This protein binds this small molecule.
Small molecule (SMILES): CC(C)CCC[C@@H](C)[C@H]1CC[C@H]2[C@@H]3CC=C4C[C@@H](O)CC[C@]4(C)[C@H]3CC[C@]12C

Binding-site contacts:
Ligand atom C24 contacts residue LEU197 of chain 1.A at 4.3 Å (hydrophobic).
Ligand atom C19 contacts residue PHE361 of chain 1.A at 3.7 Å (hydrophobic).
Ligand atom C11 contacts residue PHE364 of chain 1.A at 4.1 Å (hydrophobic).
Ligand atom C12 contacts residue CYS360 of chain 1.A at 4.5 Å (hydrophobic).
Ligand atom C3 contacts residue CYS365 of chain 1.A at 4.4 Å (hydrophobic).
Ligand atom C23 contacts residue PHE192 of chain 1.A at 4.4 Å (hydrophobic).
Ligand atom C21 contacts residue OLC1 of chain 1.V at 4.3 Å.
Ligand atom C11 contacts residue OLC1 of chain 1.V at 3.8 Å.
Ligand atom C23 contacts residue LEU197 of chain 1.A at 4.3 Å (hydrophobic).
Ligand atom C5 contacts residue PHE361 of chain 1.A at 3.8 Å (hydrophobic).
Ligand atom C19 contacts residue CYS360 of chain 1.A at 3.6 Å (hydrophobic).
Ligand atom C4 contacts residue PHE361 of chain 1.A at 3.7 Å (hydrophobic).
Ligand atom C8 contacts residue PHE361 of chain 1.A at 4.2 Å (hydrophobic).
Ligand atom C21 contacts residue PHE193 of chain 1.A at 4.2 Å (hydrophobic).
Ligand atom C25 contacts residue OLA1 of chain 1.P at 3.8 Å.
Ligand atom C12 contacts residue OLC1 of chain 1.V at 4.0 Å.
Ligand atom C2 contacts residue OLC1 of chain 1.V at 4.2 Å.
Ligand atom C18 contacts residue CYS360 of chain 1.A at 3.7 Å (hydrophobic).
Ligand atom C1 contacts residue OLC1 of chain 1.V at 3.9 Å.
Ligand atom C11 contacts residue CYS360 of chain 1.A at 4.1 Å (hydrophobic).
Ligand atom C26 contacts residue OLA1 of chain 1.P at 4.3 Å.
Ligand atom C2 contacts residue PHE364 of chain 1.A at 3.7 Å (hydrophobic).
Ligand atom O1 contacts residue CYS365 of chain 1.A at 3.6 Å.
Ligand atom C2 contacts residue CYS365 of chain 1.A at 4.4 Å (hydrophobic).
Ligand atom C21 contacts residue PHE192 of chain 1.A at 4.0 Å (hydrophobic).
Ligand atom C7 contacts residue PHE361 of chain 1.A at 3.8 Å (hydrophobic).
Ligand atom C19 contacts residue PHE364 of chain 1.A at 4.2 Å (hydrophobic).
Ligand atom C26 contacts residue LEU353 of chain 1.A at 3.9 Å (hydrophobic).
Ligand atom C27 contacts residue OLA1 of chain 1.P at 4.0 Å.
Ligand atom C18 contacts residue ILE357 of chain 1.A at 4.0 Å (hydrophobic).
Ligand atom C25 contacts residue LEU197 of chain 1.A at 4.2 Å (hydrophobic).
Ligand atom C6 contacts residue PHE361 of chain 1.A at 3.6 Å (hydrophobic).
Ligand atom O1 contacts residue PHE364 of chain 1.A at 4.5 Å.
Ligand atom C1 contacts residue PHE364 of chain 1.A at 3.8 Å (hydrophobic).

Sequence of chain 1.A:
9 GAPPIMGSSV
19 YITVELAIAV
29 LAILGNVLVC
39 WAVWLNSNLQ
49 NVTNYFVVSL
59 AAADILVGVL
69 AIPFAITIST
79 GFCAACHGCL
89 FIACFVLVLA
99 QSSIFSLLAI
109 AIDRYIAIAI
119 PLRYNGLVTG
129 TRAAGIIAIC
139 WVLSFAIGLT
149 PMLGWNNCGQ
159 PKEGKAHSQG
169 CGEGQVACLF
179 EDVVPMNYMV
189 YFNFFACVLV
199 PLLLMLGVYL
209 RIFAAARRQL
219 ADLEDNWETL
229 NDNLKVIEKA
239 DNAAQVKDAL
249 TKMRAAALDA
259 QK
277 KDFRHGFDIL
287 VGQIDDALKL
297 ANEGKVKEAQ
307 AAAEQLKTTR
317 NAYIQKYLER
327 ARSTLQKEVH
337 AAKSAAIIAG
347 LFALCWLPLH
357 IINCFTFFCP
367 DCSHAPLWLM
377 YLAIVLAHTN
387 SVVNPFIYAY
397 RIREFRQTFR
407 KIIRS